A protein and the small-molecule ligand that binds it are described below.
Small molecule (SMILES): CO[C@@H]1O[C@H](CO)[C@@H](O)[C@H](O[C@H]2C[C@H](O[C@@H]3O[C@@H](C)[C@H](O)[C@@H](O)[C@H]3O)[C@@H](O)[C@H](C)O2)[C@H]1NC(C)=O

Binding-site contacts:
Ligand atom CM contacts residue THR97 of chain 1.A at 3.8 Å.
Ligand atom C8 contacts residue HIS31 of chain 1.A at 3.3 Å.
Ligand atom O5 contacts residue GLY105 of chain 1.B at 3.5 Å (h-bond).
Ligand atom O3 contacts residue GLY105 of chain 1.B at 3.4 Å.
Ligand atom C6 contacts residue TYR37 of chain 1.A at 3.8 Å (hydrophobic).
Ligand atom CM contacts residue HIS98 of chain 1.A at 3.8 Å.
Ligand atom C6 contacts residue PRO100 of chain 1.A at 3.9 Å (hydrophobic).
Ligand atom C1 contacts residue HIS98 of chain 1.A at 3.8 Å.
Ligand atom O5 contacts residue THR96 of chain 1.A at 3.2 Å.
Ligand atom C6 contacts residue TRP47 of chain 1.B at 3.9 Å (hydrophobic).
Ligand atom C2 contacts residue THR96 of chain 1.A at 3.5 Å.
Ligand atom C7 contacts residue THR96 of chain 1.A at 3.4 Å.
Ligand atom N2 contacts residue THR97 of chain 1.A at 3.5 Å (h-bond).
Ligand atom O4 contacts residue GLY102 of chain 1.B at 3.2 Å (h-bond).
Ligand atom C3 contacts residue GLY105 of chain 1.B at 3.9 Å.
Ligand atom O6 contacts residue GLU50 of chain 1.B at 2.8 Å (salt-bridge).
Ligand atom C1 contacts residue THR96 of chain 1.A at 3.9 Å.
Ligand atom C4 contacts residue GLU50 of chain 1.B at 3.4 Å.
Ligand atom C4 contacts residue GLY102 of chain 1.B at 3.9 Å.
Ligand atom C4 contacts residue GLY105 of chain 1.B at 3.7 Å.
Ligand atom C5 contacts residue PRO100 of chain 1.A at 3.9 Å (hydrophobic).
Ligand atom O6 contacts residue HIS61 of chain 1.B at 3.8 Å.
Ligand atom C6 contacts residue GLU35 of chain 1.B at 3.9 Å.
Ligand atom O4 contacts residue TYR37 of chain 1.A at 2.9 Å (h-bond).
Ligand atom O4 contacts residue GLY101 of chain 1.B at 3.5 Å.
Ligand atom O1 contacts residue THR97 of chain 1.A at 3.5 Å (h-bond).
Ligand atom O6 contacts residue ARG52 of chain 1.B at 3.4 Å (salt-bridge).
Ligand atom O3 contacts residue TRP33 of chain 1.B at 3.8 Å.
Ligand atom C8 contacts residue THR96 of chain 1.A at 3.5 Å.
Ligand atom C3 contacts residue ALA103 of chain 1.B at 3.3 Å (hydrophobic).
Ligand atom O3 contacts residue ALA103 of chain 1.B at 2.8 Å (h-bond).
Ligand atom C6 contacts residue GLU50 of chain 1.B at 3.7 Å.
Ligand atom N2 contacts residue THR96 of chain 1.A at 2.6 Å (h-bond).
Ligand atom C3 contacts residue THR96 of chain 1.A at 3.4 Å.
Ligand atom C8 contacts residue TYR37 of chain 1.A at 3.3 Å (hydrophobic).
Ligand atom O3 contacts residue GLY102 of chain 1.B at 3.8 Å.
Ligand atom C2 contacts residue GLY105 of chain 1.B at 3.8 Å.
Ligand atom C1 contacts residue THR96 of chain 1.A at 3.6 Å.
Ligand atom C2 contacts residue ALA103 of chain 1.B at 3.5 Å (hydrophobic).
Ligand atom O4 contacts residue GLU50 of chain 1.B at 2.8 Å (salt-bridge).

Sequence of chain 1.A:
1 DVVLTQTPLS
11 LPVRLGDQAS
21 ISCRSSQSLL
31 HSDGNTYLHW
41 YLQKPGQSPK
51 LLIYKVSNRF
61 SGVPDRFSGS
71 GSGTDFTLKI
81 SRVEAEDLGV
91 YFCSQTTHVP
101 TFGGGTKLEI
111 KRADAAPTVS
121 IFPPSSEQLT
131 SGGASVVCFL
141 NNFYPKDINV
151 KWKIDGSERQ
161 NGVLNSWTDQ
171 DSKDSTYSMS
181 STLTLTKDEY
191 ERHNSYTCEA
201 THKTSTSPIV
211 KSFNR

Sequence of chain 1.B:
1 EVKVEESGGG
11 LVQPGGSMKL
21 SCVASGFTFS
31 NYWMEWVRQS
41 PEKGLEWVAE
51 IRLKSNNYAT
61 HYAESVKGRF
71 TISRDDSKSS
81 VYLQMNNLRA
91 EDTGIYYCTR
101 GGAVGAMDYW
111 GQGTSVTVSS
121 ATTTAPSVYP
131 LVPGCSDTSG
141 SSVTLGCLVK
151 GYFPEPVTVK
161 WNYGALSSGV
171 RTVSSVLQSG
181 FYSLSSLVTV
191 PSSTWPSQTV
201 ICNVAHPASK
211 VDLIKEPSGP